Sequence of chain 1.E:
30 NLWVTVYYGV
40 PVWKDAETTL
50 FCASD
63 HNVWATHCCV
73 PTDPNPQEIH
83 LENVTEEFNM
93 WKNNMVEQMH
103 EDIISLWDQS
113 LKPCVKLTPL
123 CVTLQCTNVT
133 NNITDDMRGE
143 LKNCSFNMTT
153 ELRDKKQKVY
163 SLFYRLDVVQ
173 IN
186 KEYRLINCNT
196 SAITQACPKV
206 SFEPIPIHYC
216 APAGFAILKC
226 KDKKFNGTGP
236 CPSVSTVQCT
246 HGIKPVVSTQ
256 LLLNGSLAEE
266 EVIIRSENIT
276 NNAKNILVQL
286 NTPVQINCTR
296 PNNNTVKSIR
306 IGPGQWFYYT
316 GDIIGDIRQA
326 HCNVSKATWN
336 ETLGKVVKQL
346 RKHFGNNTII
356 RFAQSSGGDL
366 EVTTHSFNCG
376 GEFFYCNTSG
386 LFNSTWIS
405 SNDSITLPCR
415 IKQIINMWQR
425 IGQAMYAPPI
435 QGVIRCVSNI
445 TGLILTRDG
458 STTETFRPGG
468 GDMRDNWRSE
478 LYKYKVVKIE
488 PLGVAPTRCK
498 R

Binding-site contacts:
Ligand atom O5 contacts residue ASN149 of chain 1.E at 2.4 Å (h-bond).
Ligand atom C2 contacts residue ASN149 of chain 1.E at 2.5 Å.
Ligand atom C8 contacts residue GLN127 of chain 1.E at 4.2 Å.
Ligand atom C4 contacts residue ASN149 of chain 1.E at 4.3 Å.
Ligand atom O7 contacts residue ASN149 of chain 1.E at 3.2 Å (h-bond).
Ligand atom O7 contacts residue PHE148 of chain 1.E at 4.5 Å.
Ligand atom O7 contacts residue THR125 of chain 1.E at 4.3 Å.
Ligand atom C8 contacts residue SER147 of chain 1.E at 3.4 Å.
Ligand atom C7 contacts residue ASN149 of chain 1.E at 3.3 Å.
Ligand atom C1 contacts residue ASN149 of chain 1.E at 1.5 Å.
Ligand atom C8 contacts residue PHE148 of chain 1.E at 3.6 Å (hydrophobic).
Ligand atom C7 contacts residue PHE148 of chain 1.E at 4.2 Å (hydrophobic).
Ligand atom C5 contacts residue ASN149 of chain 1.E at 3.8 Å.
Ligand atom N2 contacts residue ASN149 of chain 1.E at 3.0 Å (h-bond).
Ligand atom C8 contacts residue ASN149 of chain 1.E at 3.8 Å.
Ligand atom C3 contacts residue ASN149 of chain 1.E at 3.9 Å.

This protein binds this small molecule.
Small molecule (SMILES): CC(=O)N[C@@H]1[C@@H](O)[C@H](O)[C@@H](CO)O[C@H]1O